Sequence of chain 1.B:
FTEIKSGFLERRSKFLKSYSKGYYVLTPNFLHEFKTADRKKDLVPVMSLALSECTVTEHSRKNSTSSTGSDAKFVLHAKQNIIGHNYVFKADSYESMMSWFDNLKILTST

Binding-site contacts:
Ligand atom O2P contacts residue SER55 of chain 1.A at 4.5 Å.
Ligand atom C contacts residue GLU6 of chain 1.B at 4.1 Å.
Ligand atom CA contacts residue PHE4 of chain 2.B at 3.4 Å (hydrophobic).
Ligand atom P contacts residue THR119 of chain 1.A at 4.5 Å.
Ligand atom CA contacts residue GLU6 of chain 1.B at 3.9 Å.
Ligand atom CB contacts residue ILE7 of chain 1.B at 4.4 Å (hydrophobic).
Ligand atom O2P contacts residue THR119 of chain 1.A at 3.3 Å (h-bond).
Ligand atom O contacts residue PHE4 of chain 2.B at 2.2 Å (h-bond).
Ligand atom N contacts residue PHE4 of chain 2.B at 3.1 Å (h-bond).
Ligand atom CB contacts residue GLU6 of chain 1.B at 3.2 Å.
Ligand atom O contacts residue PRO31 of chain 1.A at 3.9 Å.
Ligand atom O contacts residue ASN32 of chain 1.A at 3.9 Å.
Ligand atom O contacts residue THR5 of chain 1.B at 3.6 Å.
Ligand atom C contacts residue PHE4 of chain 2.B at 3.1 Å (hydrophobic).
Ligand atom OG contacts residue THR119 of chain 1.A at 4.1 Å.
Ligand atom OXT contacts residue THR5 of chain 1.B at 2.7 Å (h-bond).
Ligand atom OXT contacts residue PHE4 of chain 2.B at 4.3 Å.
Ligand atom O contacts residue THR5 of chain 2.B at 3.3 Å (h-bond).
Ligand atom OG contacts residue ILE7 of chain 1.B at 4.2 Å.
Ligand atom C contacts residue THR5 of chain 2.B at 4.4 Å.
Ligand atom O1P contacts residue PHE4 of chain 2.B at 4.1 Å.
Ligand atom C contacts residue THR5 of chain 1.B at 3.7 Å.
Ligand atom OXT contacts residue GLU6 of chain 1.B at 3.2 Å (salt-bridge).
Ligand atom OG contacts residue GLU6 of chain 1.B at 3.2 Å (salt-bridge).

Sequence of chain 1.A:
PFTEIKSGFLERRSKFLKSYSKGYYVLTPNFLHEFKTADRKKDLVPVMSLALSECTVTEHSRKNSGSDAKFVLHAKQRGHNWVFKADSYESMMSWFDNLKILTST

This small molecule binds to this protein.
Small molecule (SMILES): N[C@@H](COP(=O)(O)O)C(=O)O

Sequence of chain 2.B:
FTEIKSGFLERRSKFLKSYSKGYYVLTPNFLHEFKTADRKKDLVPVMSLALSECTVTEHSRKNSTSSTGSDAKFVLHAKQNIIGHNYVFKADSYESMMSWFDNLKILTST